Sequence of chain 2.A:
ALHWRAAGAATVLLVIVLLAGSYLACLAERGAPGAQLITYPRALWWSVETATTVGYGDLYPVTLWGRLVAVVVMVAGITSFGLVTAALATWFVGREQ

This protein binds this small molecule.
Small molecule (SMILES): CCCC[N+](CCCC)(CCCC)CCCC

Sequence of chain 2.C:
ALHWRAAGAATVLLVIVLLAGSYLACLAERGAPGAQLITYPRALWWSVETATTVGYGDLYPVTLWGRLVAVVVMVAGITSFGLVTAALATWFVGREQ

Sequence of chain 2.D:
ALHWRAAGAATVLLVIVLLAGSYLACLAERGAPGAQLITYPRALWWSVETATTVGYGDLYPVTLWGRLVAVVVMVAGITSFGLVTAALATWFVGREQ

Sequence of chain 2.B:
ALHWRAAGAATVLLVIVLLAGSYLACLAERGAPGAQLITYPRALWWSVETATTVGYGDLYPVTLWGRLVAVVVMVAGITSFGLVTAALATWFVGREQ

Binding-site contacts:
Ligand atom C43 contacts residue ILE100 of chain 2.A at 3.5 Å (hydrophobic).
Ligand atom C34 contacts residue THR74 of chain 2.C at 3.9 Å.
Ligand atom C14 contacts residue THR74 of chain 2.A at 3.5 Å.
Ligand atom C24 contacts residue THR75 of chain 2.B at 3.5 Å.
Ligand atom C24 contacts residue PHE103 of chain 2.B at 3.2 Å (hydrophobic).
Ligand atom C34 contacts residue THR75 of chain 2.C at 3.7 Å.
Ligand atom C44 contacts residue ILE100 of chain 2.A at 3.6 Å (hydrophobic).
Ligand atom C33 contacts residue THR75 of chain 2.C at 3.5 Å.
Ligand atom C21 contacts residue THR75 of chain 2.B at 3.1 Å.
Ligand atom C24 contacts residue ILE100 of chain 2.B at 3.9 Å (hydrophobic).
Ligand atom C22 contacts residue THR75 of chain 2.B at 3.9 Å.
Ligand atom C23 contacts residue THR74 of chain 2.B at 2.9 Å.
Ligand atom C44 contacts residue PHE103 of chain 2.D at 3.9 Å (hydrophobic).
Ligand atom C24 contacts residue GLY99 of chain 2.B at 4.0 Å.
Ligand atom C14 contacts residue GLY99 of chain 2.A at 4.0 Å.
Ligand atom C43 contacts residue THR74 of chain 2.D at 3.9 Å.
Ligand atom C41 contacts residue K1 of chain 2.E at 3.9 Å.
Ligand atom C41 contacts residue THR75 of chain 2.D at 3.6 Å.
Ligand atom C42 contacts residue THR75 of chain 2.D at 3.5 Å.
Ligand atom C12 contacts residue THR75 of chain 2.A at 3.9 Å.
Ligand atom C23 contacts residue ILE100 of chain 2.C at 3.3 Å (hydrophobic).
Ligand atom C23 contacts residue THR75 of chain 2.B at 3.2 Å.
Ligand atom C34 contacts residue PHE103 of chain 2.C at 3.7 Å (hydrophobic).
Ligand atom C14 contacts residue THR75 of chain 2.A at 3.1 Å.
Ligand atom C24 contacts residue THR74 of chain 2.B at 3.6 Å.
Ligand atom C14 contacts residue PHE103 of chain 2.A at 3.2 Å (hydrophobic).
Ligand atom C34 contacts residue ILE100 of chain 2.D at 4.1 Å (hydrophobic).
Ligand atom C12 contacts residue ILE100 of chain 2.B at 3.3 Å (hydrophobic).
Ligand atom C22 contacts residue ILE100 of chain 2.C at 3.8 Å (hydrophobic).
Ligand atom C13 contacts residue ILE100 of chain 2.B at 3.9 Å (hydrophobic).
Ligand atom C32 contacts residue THR75 of chain 2.C at 3.8 Å.
Ligand atom C13 contacts residue ILE100 of chain 2.A at 3.8 Å (hydrophobic).
Ligand atom C41 contacts residue THR75 of chain 2.A at 3.8 Å.
Ligand atom C21 contacts residue THR74 of chain 2.B at 4.1 Å.
Ligand atom C22 contacts residue THR74 of chain 2.B at 4.1 Å.
Ligand atom C33 contacts residue ILE100 of chain 2.C at 3.7 Å (hydrophobic).
Ligand atom C43 contacts residue THR75 of chain 2.D at 3.7 Å.
Ligand atom C14 contacts residue ILE100 of chain 2.B at 3.6 Å (hydrophobic).
Ligand atom C13 contacts residue THR75 of chain 2.A at 3.6 Å.
Ligand atom C13 contacts residue PHE103 of chain 2.A at 3.9 Å (hydrophobic).